Binding-site contacts:
Ligand atom C3 contacts residue ASN644 of chain 1.B at 3.9 Å.
Ligand atom C7 contacts residue ASN644 of chain 1.B at 3.8 Å.
Ligand atom C5 contacts residue ASN644 of chain 1.B at 3.6 Å.
Ligand atom O7 contacts residue ASN644 of chain 1.B at 4.3 Å.
Ligand atom C2 contacts residue ASN644 of chain 1.B at 2.6 Å.
Ligand atom O3 contacts residue ASN644 of chain 1.B at 4.4 Å.
Ligand atom C1 contacts residue ASN644 of chain 1.B at 1.4 Å.
Ligand atom O7 contacts residue HIS642 of chain 1.B at 4.0 Å.
Ligand atom N2 contacts residue ASN644 of chain 1.B at 2.7 Å (h-bond).
Ligand atom O4 contacts residue ASN644 of chain 1.B at 4.3 Å.
Ligand atom O5 contacts residue ASN644 of chain 1.B at 2.4 Å (h-bond).
Ligand atom C4 contacts residue ASN644 of chain 1.B at 4.1 Å.

Sequence of chain 1.B:
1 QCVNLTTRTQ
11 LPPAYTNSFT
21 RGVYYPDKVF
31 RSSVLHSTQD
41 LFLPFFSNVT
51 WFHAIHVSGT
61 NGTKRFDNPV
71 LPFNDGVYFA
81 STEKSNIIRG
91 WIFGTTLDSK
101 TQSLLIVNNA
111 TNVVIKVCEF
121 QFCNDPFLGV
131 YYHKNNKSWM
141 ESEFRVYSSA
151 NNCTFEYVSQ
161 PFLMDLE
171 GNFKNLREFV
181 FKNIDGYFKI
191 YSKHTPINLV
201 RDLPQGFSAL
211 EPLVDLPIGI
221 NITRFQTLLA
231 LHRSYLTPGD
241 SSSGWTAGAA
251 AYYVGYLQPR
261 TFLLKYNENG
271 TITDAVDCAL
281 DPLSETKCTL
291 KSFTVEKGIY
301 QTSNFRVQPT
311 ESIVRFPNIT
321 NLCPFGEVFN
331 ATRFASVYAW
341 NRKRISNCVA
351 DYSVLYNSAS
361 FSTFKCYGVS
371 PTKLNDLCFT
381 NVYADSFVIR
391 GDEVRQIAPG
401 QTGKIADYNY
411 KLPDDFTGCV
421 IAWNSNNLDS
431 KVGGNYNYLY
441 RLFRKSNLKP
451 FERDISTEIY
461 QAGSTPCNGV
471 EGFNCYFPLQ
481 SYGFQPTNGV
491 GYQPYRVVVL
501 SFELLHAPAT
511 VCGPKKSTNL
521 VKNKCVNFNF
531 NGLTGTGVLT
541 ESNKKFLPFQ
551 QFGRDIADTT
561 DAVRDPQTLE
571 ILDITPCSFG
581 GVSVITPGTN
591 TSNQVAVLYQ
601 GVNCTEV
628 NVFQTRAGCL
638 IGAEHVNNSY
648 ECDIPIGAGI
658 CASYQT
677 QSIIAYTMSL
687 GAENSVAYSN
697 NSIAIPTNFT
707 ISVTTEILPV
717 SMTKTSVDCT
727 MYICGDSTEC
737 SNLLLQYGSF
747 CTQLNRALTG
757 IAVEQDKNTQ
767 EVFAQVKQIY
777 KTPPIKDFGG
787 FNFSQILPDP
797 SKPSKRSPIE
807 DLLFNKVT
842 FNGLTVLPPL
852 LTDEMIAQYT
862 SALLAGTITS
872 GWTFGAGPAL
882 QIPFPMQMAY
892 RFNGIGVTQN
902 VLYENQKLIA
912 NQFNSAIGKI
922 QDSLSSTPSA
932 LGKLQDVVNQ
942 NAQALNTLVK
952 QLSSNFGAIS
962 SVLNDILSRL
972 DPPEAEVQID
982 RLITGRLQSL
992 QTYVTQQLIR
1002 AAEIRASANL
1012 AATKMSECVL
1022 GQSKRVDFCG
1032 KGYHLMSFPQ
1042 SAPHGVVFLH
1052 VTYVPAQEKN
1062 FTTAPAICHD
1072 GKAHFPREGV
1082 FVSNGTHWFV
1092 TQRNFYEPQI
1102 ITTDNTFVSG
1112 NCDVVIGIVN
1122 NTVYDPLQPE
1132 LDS

A protein and the small-molecule ligand that binds it are described below.
Small molecule (SMILES): CC(=O)N[C@@H]1[C@@H](O)[C@H](O)[C@@H](CO)O[C@H]1O